Sequence of chain 1.A:
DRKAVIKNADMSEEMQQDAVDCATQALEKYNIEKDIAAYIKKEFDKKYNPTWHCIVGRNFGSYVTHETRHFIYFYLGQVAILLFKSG

Binding-site contacts:
Ligand atom N contacts residue VAL66 of chain 2.A at 3.0 Å (h-bond).
Ligand atom OG1 contacts residue ARG60 of chain 2.A at 3.2 Å (salt-bridge).
Ligand atom CG2 contacts residue VAL66 of chain 2.A at 3.1 Å (hydrophobic).
Ligand atom N contacts residue SER64 of chain 2.A at 3.1 Å (h-bond).
Ligand atom CA contacts residue TYR77 of chain 2.A at 3.4 Å (hydrophobic).
Ligand atom OE1 contacts residue ASP37 of chain 1.A at 3.6 Å (salt-bridge).
Ligand atom O contacts residue GLY63 of chain 2.A at 3.1 Å.
Ligand atom OE1 contacts residue LYS36 of chain 1.A at 3.0 Å (salt-bridge).
Ligand atom O contacts residue VAL66 of chain 2.A at 3.3 Å (h-bond).
Ligand atom O contacts residue TYR65 of chain 2.A at 3.5 Å.
Ligand atom CB contacts residue PHE73 of chain 2.A at 3.5 Å (hydrophobic).
Ligand atom CA contacts residue VAL66 of chain 2.A at 3.4 Å (hydrophobic).
Ligand atom CG2 contacts residue TYR65 of chain 2.A at 3.0 Å (hydrophobic).
Ligand atom CG contacts residue HIS68 of chain 2.A at 3.3 Å.
Ligand atom CA contacts residue HIS68 of chain 2.A at 3.5 Å.
Ligand atom NZ contacts residue HIS68 of chain 2.A at 3.5 Å (h-bond).
Ligand atom CB contacts residue LYS36 of chain 1.A at 3.6 Å.
Ligand atom CB contacts residue SER64 of chain 2.A at 3.2 Å.
Ligand atom N contacts residue HIS68 of chain 2.A at 2.9 Å (h-bond).
Ligand atom O contacts residue THR67 of chain 2.A at 3.3 Å.
Ligand atom CG1 contacts residue THR67 of chain 2.A at 3.6 Å.
Ligand atom CG2 contacts residue PHE62 of chain 2.A at 3.1 Å (hydrophobic).
Ligand atom N contacts residue PHE62 of chain 2.A at 3.3 Å (h-bond).
Ligand atom CB contacts residue ARG60 of chain 2.A at 3.5 Å.
Ligand atom N contacts residue TYR77 of chain 2.A at 2.9 Å (h-bond).
Ligand atom O contacts residue SER64 of chain 2.A at 2.7 Å (h-bond).
Ligand atom OE1 contacts residue GLU35 of chain 1.A at 3.6 Å.
Ligand atom OE1 contacts residue GLY63 of chain 2.A at 3.5 Å.
Ligand atom OG1 contacts residue ASN61 of chain 2.A at 3.4 Å.
Ligand atom CD contacts residue ASN10 of chain 2.A at 3.3 Å.
Ligand atom C contacts residue TYR77 of chain 2.A at 3.6 Å (hydrophobic).
Ligand atom CA contacts residue SER64 of chain 2.A at 3.4 Å.
Ligand atom O contacts residue HIS68 of chain 2.A at 2.9 Å (h-bond).
Ligand atom OG1 contacts residue THR67 of chain 2.A at 3.6 Å.
Ligand atom CG2 contacts residue SER64 of chain 2.A at 3.5 Å.
Ligand atom OG1 contacts residue SER64 of chain 2.A at 2.3 Å (h-bond).
Ligand atom O contacts residue TYR75 of chain 2.A at 3.4 Å (h-bond).
Ligand atom C contacts residue TYR75 of chain 2.A at 3.6 Å (hydrophobic).
Ligand atom OG1 contacts residue TYR77 of chain 2.A at 3.4 Å (h-bond).
Ligand atom CG contacts residue TYR65 of chain 2.A at 2.9 Å (hydrophobic).

This protein binds this small molecule.
Small molecule (SMILES): CC(C)[C@H](N)C(=O)N[C@@H](Cc1ccc(O)cc1)C(=O)N[C@H](C(=O)N[C@@H](CCCCN)C(=O)N[C@@H](/C=C/C(N)=O)C(=O)N[C@H](C(=O)N[C@@H](CCC(N)=O)C(=O)N[C@H](C(=O)N[C@H](C=O)[C@@H](C)O)[C@@H](C)O)[C@@H](C)O)[C@@H](C)O

Sequence of chain 2.A:
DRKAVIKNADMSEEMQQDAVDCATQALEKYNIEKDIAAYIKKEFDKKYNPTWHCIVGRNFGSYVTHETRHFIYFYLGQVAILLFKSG